Sequence of chain 1.B:
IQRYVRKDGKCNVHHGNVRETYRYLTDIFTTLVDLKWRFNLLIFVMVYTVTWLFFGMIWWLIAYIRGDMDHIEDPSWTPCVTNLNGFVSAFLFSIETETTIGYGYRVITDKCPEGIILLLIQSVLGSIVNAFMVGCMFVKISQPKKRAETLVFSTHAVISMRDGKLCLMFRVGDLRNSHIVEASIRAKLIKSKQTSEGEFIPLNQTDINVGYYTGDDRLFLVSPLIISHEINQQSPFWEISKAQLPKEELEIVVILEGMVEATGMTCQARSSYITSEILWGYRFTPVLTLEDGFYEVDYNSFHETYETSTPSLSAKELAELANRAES

A protein and the small-molecule ligand that binds it are described below.
Small molecule (SMILES): CCCCCCCC(=O)OC[C@H](COP(=O)(O)O[C@@H]1[C@H](O)[C@H](O)[C@@H](OP(=O)(O)O)[C@H](OP(=O)(O)O)[C@H]1O)OC(=O)CCCCCCC

Binding-site contacts:
Ligand atom P1 contacts residue TRP42 of chain 1.B at 3.8 Å.
Ligand atom O53 contacts residue LEU40 of chain 1.B at 3.9 Å.
Ligand atom O11 contacts residue LYS41 of chain 1.B at 3.2 Å.
Ligand atom O43 contacts residue LYS15 of chain 1.B at 2.8 Å (salt-bridge).
Ligand atom O1 contacts residue TRP42 of chain 1.B at 3.8 Å.
Ligand atom O53 contacts residue GLN148 of chain 1.B at 3.8 Å.
Ligand atom C4A contacts residue TRP42 of chain 1.B at 3.5 Å (hydrophobic).
Ligand atom O3C contacts residue ARG43 of chain 1.B at 3.4 Å.
Ligand atom O52 contacts residue TRP42 of chain 1.B at 3.6 Å.
Ligand atom C2C contacts residue LYS41 of chain 1.B at 3.8 Å.
Ligand atom C1C contacts residue ARG43 of chain 1.B at 3.2 Å.
Ligand atom P4 contacts residue LYS15 of chain 1.B at 3.2 Å.
Ligand atom O5 contacts residue LYS151 of chain 1.B at 3.9 Å.
Ligand atom O51 contacts residue GLN148 of chain 1.B at 3.4 Å (h-bond).
Ligand atom C1C contacts residue TRP42 of chain 1.B at 3.1 Å (hydrophobic).
Ligand atom O12 contacts residue LYS41 of chain 1.B at 2.8 Å (salt-bridge).
Ligand atom O11 contacts residue TRP42 of chain 1.B at 3.5 Å (h-bond).
Ligand atom O4 contacts residue LYS150 of chain 1.B at 3.9 Å.
Ligand atom C1C contacts residue LYS41 of chain 1.B at 3.2 Å.
Ligand atom O41 contacts residue LYS15 of chain 1.B at 2.6 Å (salt-bridge).
Ligand atom P5 contacts residue LYS150 of chain 1.B at 3.9 Å.
Ligand atom C3C contacts residue ARG43 of chain 1.B at 3.8 Å.
Ligand atom O2 contacts residue LYS41 of chain 1.B at 3.3 Å (salt-bridge).
Ligand atom P5 contacts residue GLN148 of chain 1.B at 3.7 Å.
Ligand atom O52 contacts residue LYS145 of chain 1.B at 3.8 Å.
Ligand atom O13 contacts residue LYS41 of chain 1.B at 3.8 Å.
Ligand atom O52 contacts residue GLN148 of chain 1.B at 3.6 Å.
Ligand atom O52 contacts residue LYS151 of chain 1.B at 3.0 Å (salt-bridge).
Ligand atom O3C contacts residue LYS41 of chain 1.B at 3.5 Å.
Ligand atom C3A contacts residue TRP42 of chain 1.B at 3.3 Å (hydrophobic).
Ligand atom P1 contacts residue LYS41 of chain 1.B at 3.5 Å.
Ligand atom O51 contacts residue LYS151 of chain 1.B at 2.6 Å (salt-bridge).
Ligand atom O53 contacts residue LYS145 of chain 1.B at 2.9 Å (salt-bridge).
Ligand atom O51 contacts residue LYS150 of chain 1.B at 2.7 Å (salt-bridge).
Ligand atom O6 contacts residue TRP42 of chain 1.B at 3.2 Å.
Ligand atom P5 contacts residue LYS151 of chain 1.B at 3.3 Å.
Ligand atom C5 contacts residue LYS151 of chain 1.B at 3.6 Å.
Ligand atom O13 contacts residue TRP42 of chain 1.B at 2.8 Å (h-bond).
Ligand atom O13 contacts residue ARG43 of chain 1.B at 3.8 Å.
Ligand atom P5 contacts residue LYS145 of chain 1.B at 3.9 Å.